A protein and the small-molecule ligand that binds it are described below.
Small molecule (SMILES): CCN(CC)C(=O)C[C@H](NC(=O)CCc1ccccc1)C(=O)N[C@@H](COC)C(=O)NCc1cccc2ccccc12

Sequence of chain 1.J:
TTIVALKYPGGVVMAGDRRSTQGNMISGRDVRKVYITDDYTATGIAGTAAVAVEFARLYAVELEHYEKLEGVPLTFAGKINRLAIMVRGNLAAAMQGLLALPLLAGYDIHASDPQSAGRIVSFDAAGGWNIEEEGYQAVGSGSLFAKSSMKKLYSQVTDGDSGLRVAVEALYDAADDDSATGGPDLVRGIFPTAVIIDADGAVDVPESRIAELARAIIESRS

Sequence of chain 1.K:
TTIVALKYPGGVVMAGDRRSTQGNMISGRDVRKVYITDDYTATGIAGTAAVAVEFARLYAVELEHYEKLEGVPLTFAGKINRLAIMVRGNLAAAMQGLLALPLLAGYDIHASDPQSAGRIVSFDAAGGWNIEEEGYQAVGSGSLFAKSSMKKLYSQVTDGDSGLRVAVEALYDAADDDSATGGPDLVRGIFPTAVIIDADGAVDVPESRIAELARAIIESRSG

Binding-site contacts:
Ligand atom C36 contacts residue ALA126 of chain 1.K at 3.5 Å (hydrophobic).
Ligand atom C04 contacts residue THR21 of chain 1.J at 3.7 Å.
Ligand atom C29 contacts residue TRP129 of chain 1.K at 3.5 Å (hydrophobic).
Ligand atom C24 contacts residue SER27 of chain 1.J at 3.5 Å.
Ligand atom C27 contacts residue PHE123 of chain 1.K at 3.3 Å (hydrophobic).
Ligand atom O18 contacts residue THR21 of chain 1.J at 3.1 Å (h-bond).
Ligand atom C04 contacts residue GLY47 of chain 1.J at 3.5 Å.
Ligand atom N31 contacts residue ASP124 of chain 1.K at 2.8 Å (salt-bridge).
Ligand atom C37 contacts residue LEU91 of chain 1.K at 3.5 Å (hydrophobic).
Ligand atom C28 contacts residue ASP124 of chain 1.K at 3.6 Å.
Ligand atom C09 contacts residue LYS33 of chain 1.J at 3.7 Å.
Ligand atom C15 contacts residue VAL31 of chain 1.J at 3.5 Å (hydrophobic).
Ligand atom O30 contacts residue SER27 of chain 1.J at 2.7 Å (h-bond).
Ligand atom C07 contacts residue THR1 of chain 1.J at 3.1 Å.
Ligand atom C33 contacts residue ASP124 of chain 1.K at 3.6 Å.
Ligand atom O01 contacts residue ALA49 of chain 1.J at 3.0 Å (h-bond).
Ligand atom N03 contacts residue THR21 of chain 1.J at 2.7 Å (h-bond).
Ligand atom C14 contacts residue ALA49 of chain 1.J at 3.7 Å (hydrophobic).
Ligand atom C38 contacts residue MET95 of chain 1.K at 3.6 Å (hydrophobic).
Ligand atom N06 contacts residue GLY47 of chain 1.J at 2.8 Å (h-bond).
Ligand atom C23 contacts residue SER20 of chain 1.J at 3.5 Å.
Ligand atom C22 contacts residue THR21 of chain 1.J at 3.4 Å.
Ligand atom C24 contacts residue SER20 of chain 1.J at 3.7 Å.
Ligand atom C10 contacts residue LYS33 of chain 1.J at 3.6 Å.
Ligand atom C32 contacts residue ASP124 of chain 1.K at 3.7 Å.
Ligand atom C15 contacts residue SER20 of chain 1.J at 3.6 Å.
Ligand atom C10 contacts residue ILE45 of chain 1.J at 3.3 Å (hydrophobic).
Ligand atom C28 contacts residue GLY128 of chain 1.K at 3.7 Å.
Ligand atom O18 contacts residue SER20 of chain 1.J at 3.4 Å.
Ligand atom C02 contacts residue THR21 of chain 1.J at 3.5 Å.
Ligand atom C05 contacts residue GLY47 of chain 1.J at 3.6 Å.
Ligand atom C10 contacts residue ALA52 of chain 1.J at 3.6 Å (hydrophobic).
Ligand atom C15 contacts residue ALA49 of chain 1.J at 3.6 Å (hydrophobic).
Ligand atom C27 contacts residue ASP124 of chain 1.K at 3.4 Å.
Ligand atom C24 contacts residue GLN22 of chain 1.J at 3.7 Å.
Ligand atom C16 contacts residue VAL31 of chain 1.J at 3.7 Å (hydrophobic).
Ligand atom C23 contacts residue ASP124 of chain 1.K at 3.7 Å.
Ligand atom C09 contacts residue ILE45 of chain 1.J at 3.4 Å (hydrophobic).
Ligand atom C14 contacts residue SER20 of chain 1.J at 3.7 Å.
Ligand atom O30 contacts residue GLN22 of chain 1.J at 2.8 Å (h-bond).